Sequence of chain 29.F:
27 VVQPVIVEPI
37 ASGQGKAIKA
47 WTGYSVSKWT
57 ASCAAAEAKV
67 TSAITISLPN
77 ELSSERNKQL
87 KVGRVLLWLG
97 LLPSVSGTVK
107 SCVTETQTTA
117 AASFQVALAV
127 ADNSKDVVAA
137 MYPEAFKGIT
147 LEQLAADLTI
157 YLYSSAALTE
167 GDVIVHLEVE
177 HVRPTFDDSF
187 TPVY

Binding-site contacts:
Ligand atom C2' contacts residue GLU140 of chain 29.F at 3.0 Å.
Ligand atom C6 contacts residue TRP47 of chain 29.F at 3.7 Å (hydrophobic).
Ligand atom C4 contacts residue TRP47 of chain 29.F at 3.3 Å (hydrophobic).
Ligand atom O4' contacts residue TRP47 of chain 29.F at 3.4 Å.
Ligand atom C1' contacts residue LYS143 of chain 29.F at 3.2 Å.
Ligand atom O4' contacts residue GLU140 of chain 29.F at 3.0 Å (salt-bridge).
Ligand atom N1 contacts residue TRP47 of chain 29.F at 3.7 Å.
Ligand atom O2' contacts residue GLU140 of chain 29.F at 2.3 Å (salt-bridge).
Ligand atom O4' contacts residue LYS143 of chain 29.F at 4.4 Å.
Ligand atom C1' contacts residue GLU140 of chain 29.F at 2.7 Å.
Ligand atom C5 contacts residue TRP47 of chain 29.F at 3.8 Å (hydrophobic).
Ligand atom N9 contacts residue GLU140 of chain 29.F at 4.1 Å.
Ligand atom O4' contacts residue LYS143 of chain 29.F at 4.2 Å.
Ligand atom N7 contacts residue LYS143 of chain 29.F at 3.8 Å.
Ligand atom C4' contacts residue GLU140 of chain 29.F at 3.4 Å.
Ligand atom O3' contacts residue GLU140 of chain 29.F at 4.4 Å.
Ligand atom C8 contacts residue LYS143 of chain 29.F at 2.7 Å.
Ligand atom C8 contacts residue TRP47 of chain 29.F at 3.6 Å (hydrophobic).
Ligand atom C3' contacts residue GLU140 of chain 29.F at 3.8 Å.
Ligand atom C5' contacts residue ARG90 of chain 29.F at 4.3 Å.
Ligand atom C2' contacts residue LYS143 of chain 29.F at 3.7 Å.
Ligand atom N9 contacts residue TRP47 of chain 29.F at 3.3 Å.
Ligand atom O2' contacts residue LYS143 of chain 29.F at 3.8 Å.
Ligand atom N9 contacts residue LYS143 of chain 29.F at 3.2 Å (salt-bridge).
Ligand atom C2 contacts residue TRP47 of chain 29.F at 3.4 Å (hydrophobic).
Ligand atom N7 contacts residue TRP47 of chain 29.F at 3.6 Å.
Ligand atom N3 contacts residue TRP47 of chain 29.F at 3.4 Å.
Ligand atom C1' contacts residue TRP47 of chain 29.F at 3.7 Å (hydrophobic).
Ligand atom N6 contacts residue TRP47 of chain 29.F at 4.2 Å.

The small molecule below binds the protein below.
Small molecule (SMILES): Nc1ncnc2c1ncn2[C@@H]1O[C@H]([C@@H]2O[C@@H]3[C@H](O[P](=O)(O)O2)[C@@H](CO[P](=O)(O)O[C@H]2[C@@H](O)[C@H](n4cnc5c(N)ncnc54)O[C@@H]2COP(=O)=O)O[C@H]3n2ccc(=O)[nH]c2=O)[C@@H](O[P](=O)(O)OC[C@H]2O[C@@H](n3ccc(=O)[nH]c3=O)[C@H](O)[C@@H]2O)[C@H]1O